Sequence of chain 1.A:
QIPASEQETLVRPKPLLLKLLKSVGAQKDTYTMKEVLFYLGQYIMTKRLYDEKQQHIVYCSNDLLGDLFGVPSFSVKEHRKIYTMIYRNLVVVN

A protein and the small-molecule ligand that binds it are described below.
Small molecule (SMILES): COc1ncc(-c2nc3c(n2C(C)C)[C@H](c2ccc(Cl)cc2C)N(c2cc(Cl)ccc2C)C3=O)c(OC)n1

Binding-site contacts:
Ligand atom C5 contacts residue GLY43 of chain 1.A at 3.7 Å.
Ligand atom O35 contacts residue GLN57 of chain 1.A at 3.8 Å.
Ligand atom C34 contacts residue MET47 of chain 1.A at 3.8 Å (hydrophobic).
Ligand atom C22 contacts residue HIS81 of chain 1.A at 3.4 Å.
Ligand atom N33 contacts residue GLN57 of chain 1.A at 3.7 Å.
Ligand atom C18 contacts residue ILE46 of chain 1.A at 3.9 Å (hydrophobic).
Ligand atom CL2 contacts residue ILE84 of chain 1.A at 3.6 Å.
Ligand atom O13 contacts residue VAL78 of chain 1.A at 3.1 Å (h-bond).
Ligand atom C24 contacts residue HIS81 of chain 1.A at 3.7 Å.
Ligand atom C19 contacts residue ILE46 of chain 1.A at 3.9 Å (hydrophobic).
Ligand atom C25 contacts residue HIS81 of chain 1.A at 3.5 Å.
Ligand atom C20 contacts residue VAL78 of chain 1.A at 3.8 Å (hydrophobic).
Ligand atom CL3 contacts residue PHE71 of chain 1.A at 3.8 Å.
Ligand atom N2 contacts residue VAL78 of chain 1.A at 3.8 Å.
Ligand atom C36 contacts residue MET47 of chain 1.A at 3.8 Å (hydrophobic).
Ligand atom C36 contacts residue VAL78 of chain 1.A at 3.8 Å (hydrophobic).
Ligand atom C9 contacts residue VAL78 of chain 1.A at 3.8 Å (hydrophobic).
Ligand atom C10 contacts residue VAL78 of chain 1.A at 3.6 Å (hydrophobic).
Ligand atom C36 contacts residue TYR52 of chain 1.A at 3.5 Å (hydrophobic).
Ligand atom O35 contacts residue VAL78 of chain 1.A at 3.4 Å.
Ligand atom O13 contacts residue HIS81 of chain 1.A at 3.1 Å (h-bond).
Ligand atom C17 contacts residue LEU39 of chain 1.A at 3.6 Å (hydrophobic).
Ligand atom CL2 contacts residue HIS81 of chain 1.A at 3.7 Å.
Ligand atom C23 contacts residue HIS81 of chain 1.A at 3.4 Å.
Ligand atom C16 contacts residue LEU39 of chain 1.A at 3.8 Å (hydrophobic).
Ligand atom CL2 contacts residue TYR85 of chain 1.A at 3.6 Å.
Ligand atom CL3 contacts residue ILE84 of chain 1.A at 3.8 Å.
Ligand atom O37 contacts residue GLN57 of chain 1.A at 3.5 Å (h-bond).
Ligand atom C15 contacts residue HIS81 of chain 1.A at 3.6 Å.
Ligand atom C29 contacts residue LEU39 of chain 1.A at 3.0 Å (hydrophobic).
Ligand atom N33 contacts residue MET47 of chain 1.A at 3.8 Å.
Ligand atom CL3 contacts residue ILE46 of chain 1.A at 3.7 Å.
Ligand atom C36 contacts residue GLN57 of chain 1.A at 3.8 Å.
Ligand atom C6 contacts residue GLY43 of chain 1.A at 3.6 Å.
Ligand atom C38 contacts residue GLN57 of chain 1.A at 3.6 Å.
Ligand atom C17 contacts residue GLY43 of chain 1.A at 3.9 Å.
Ligand atom C38 contacts residue TYR52 of chain 1.A at 3.4 Å (hydrophobic).
Ligand atom C23 contacts residue LEU39 of chain 1.A at 3.7 Å (hydrophobic).
Ligand atom C38 contacts residue MET47 of chain 1.A at 3.8 Å (hydrophobic).
Ligand atom C21 contacts residue HIS81 of chain 1.A at 3.6 Å.